Binding-site contacts:
Ligand atom O7 contacts residue ASN138 of chain 1.F at 3.5 Å (h-bond).
Ligand atom C1 contacts residue ASN138 of chain 1.F at 1.5 Å.
Ligand atom C2 contacts residue ASN138 of chain 1.F at 2.5 Å.
Ligand atom C8 contacts residue ASN138 of chain 1.F at 3.7 Å.
Ligand atom C5 contacts residue ASN138 of chain 1.F at 3.7 Å.
Ligand atom O5 contacts residue ASN138 of chain 1.F at 2.4 Å (h-bond).
Ligand atom C8 contacts residue GLY137 of chain 1.F at 3.7 Å.
Ligand atom C4 contacts residue ASN138 of chain 1.F at 4.2 Å.
Ligand atom N2 contacts residue ASN138 of chain 1.F at 3.0 Å (h-bond).
Ligand atom C7 contacts residue ASN138 of chain 1.F at 3.3 Å.
Ligand atom C3 contacts residue ASN138 of chain 1.F at 3.8 Å.
Ligand atom O5 contacts residue GLY142 of chain 1.F at 4.2 Å.
Ligand atom C1 contacts residue GLY142 of chain 1.F at 4.4 Å.

Sequence of chain 1.F:
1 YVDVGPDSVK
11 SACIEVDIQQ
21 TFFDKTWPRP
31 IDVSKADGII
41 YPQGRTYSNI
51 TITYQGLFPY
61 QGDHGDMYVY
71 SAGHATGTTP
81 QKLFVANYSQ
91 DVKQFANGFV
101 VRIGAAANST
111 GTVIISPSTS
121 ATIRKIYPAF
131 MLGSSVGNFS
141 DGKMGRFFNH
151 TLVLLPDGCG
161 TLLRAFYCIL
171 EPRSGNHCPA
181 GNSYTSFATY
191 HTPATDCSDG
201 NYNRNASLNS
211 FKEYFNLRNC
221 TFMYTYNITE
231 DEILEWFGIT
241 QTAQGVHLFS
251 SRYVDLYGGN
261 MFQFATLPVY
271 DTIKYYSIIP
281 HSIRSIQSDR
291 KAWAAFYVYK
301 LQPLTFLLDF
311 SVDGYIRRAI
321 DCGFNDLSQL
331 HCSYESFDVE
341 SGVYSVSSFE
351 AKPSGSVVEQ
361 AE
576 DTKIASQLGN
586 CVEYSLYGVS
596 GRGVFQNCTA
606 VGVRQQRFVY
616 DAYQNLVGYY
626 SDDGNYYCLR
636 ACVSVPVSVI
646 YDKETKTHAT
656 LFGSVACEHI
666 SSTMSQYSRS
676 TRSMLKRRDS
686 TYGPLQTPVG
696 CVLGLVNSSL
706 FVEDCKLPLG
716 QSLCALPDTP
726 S

The protein below binds the small molecule below.
Small molecule (SMILES): CC(=O)N[C@@H]1[C@@H](O)[C@H](O)[C@@H](CO)O[C@H]1O